Sequence of chain 1.G:
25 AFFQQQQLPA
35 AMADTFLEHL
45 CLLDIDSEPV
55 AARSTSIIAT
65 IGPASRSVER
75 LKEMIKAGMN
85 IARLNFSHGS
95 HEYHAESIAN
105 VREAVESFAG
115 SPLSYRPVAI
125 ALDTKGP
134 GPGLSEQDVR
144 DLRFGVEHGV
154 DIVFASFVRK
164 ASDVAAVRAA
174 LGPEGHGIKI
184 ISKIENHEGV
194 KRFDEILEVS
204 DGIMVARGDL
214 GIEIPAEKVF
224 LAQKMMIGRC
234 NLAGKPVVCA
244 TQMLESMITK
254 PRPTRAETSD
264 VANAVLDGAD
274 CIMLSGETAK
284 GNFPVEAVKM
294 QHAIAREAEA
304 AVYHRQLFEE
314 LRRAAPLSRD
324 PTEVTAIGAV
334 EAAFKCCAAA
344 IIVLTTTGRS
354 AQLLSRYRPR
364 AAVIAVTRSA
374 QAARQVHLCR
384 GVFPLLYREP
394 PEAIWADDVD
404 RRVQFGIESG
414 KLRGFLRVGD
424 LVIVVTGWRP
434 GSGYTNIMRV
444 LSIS

The protein below binds the small molecule below.
Small molecule (SMILES): O=C([O-])C(=O)[O-]

Binding-site contacts:
Ligand atom C2 contacts residue THR244 of chain 1.G at 4.0 Å.
Ligand atom O4 contacts residue MET207 of chain 1.G at 4.3 Å.
Ligand atom O1 contacts residue ALA209 of chain 1.G at 4.0 Å.
Ligand atom O2 contacts residue ASP212 of chain 1.G at 4.3 Å.
Ligand atom C1 contacts residue GLY211 of chain 1.G at 4.0 Å.
Ligand atom O3 contacts residue GLU188 of chain 1.G at 4.2 Å.
Ligand atom O3 contacts residue ALA209 of chain 1.G at 3.3 Å.
Ligand atom C1 contacts residue ASP212 of chain 1.G at 3.7 Å.
Ligand atom O3 contacts residue THR244 of chain 1.G at 3.0 Å (h-bond).
Ligand atom C2 contacts residue MG1 of chain 1.KA at 3.0 Å.
Ligand atom O3 contacts residue ASP212 of chain 1.G at 3.6 Å (salt-bridge).
Ligand atom O3 contacts residue GLY211 of chain 1.G at 3.0 Å (h-bond).
Ligand atom C1 contacts residue THR244 of chain 1.G at 3.8 Å.
Ligand atom O1 contacts residue GLU188 of chain 1.G at 2.5 Å (salt-bridge).
Ligand atom C1 contacts residue GLU188 of chain 1.G at 3.3 Å.
Ligand atom C2 contacts residue GLU188 of chain 1.G at 3.8 Å.
Ligand atom O1 contacts residue MG1 of chain 1.KA at 1.9 Å.
Ligand atom O4 contacts residue ARG87 of chain 1.G at 4.2 Å.
Ligand atom O2 contacts residue GLU188 of chain 1.G at 3.4 Å (salt-bridge).
Ligand atom O4 contacts residue MET276 of chain 1.G at 4.1 Å.
Ligand atom O4 contacts residue THR244 of chain 1.G at 3.2 Å (h-bond).
Ligand atom O1 contacts residue ASP212 of chain 1.G at 2.4 Å (salt-bridge).
Ligand atom O3 contacts residue ARG210 of chain 1.G at 3.7 Å.
Ligand atom O1 contacts residue GLY211 of chain 1.G at 4.2 Å.
Ligand atom O2 contacts residue ARG87 of chain 1.G at 4.3 Å.
Ligand atom O2 contacts residue ALA209 of chain 1.G at 4.3 Å.
Ligand atom O2 contacts residue MG1 of chain 1.KA at 2.4 Å.
Ligand atom O4 contacts residue LYS186 of chain 1.G at 4.1 Å.
Ligand atom C1 contacts residue ALA209 of chain 1.G at 3.5 Å (hydrophobic).
Ligand atom O4 contacts residue MG1 of chain 1.KA at 4.3 Å.
Ligand atom C2 contacts residue ALA209 of chain 1.G at 3.9 Å (hydrophobic).
Ligand atom O3 contacts residue MG1 of chain 1.KA at 4.0 Å.
Ligand atom C2 contacts residue LYS186 of chain 1.G at 3.7 Å.
Ligand atom O4 contacts residue ALA209 of chain 1.G at 4.2 Å.
Ligand atom O2 contacts residue LYS186 of chain 1.G at 2.7 Å (salt-bridge).
Ligand atom C1 contacts residue MG1 of chain 1.KA at 2.8 Å.